This protein binds this small molecule.
Small molecule (SMILES): Nc1n[nH]c2ccccc12

Sequence of chain 1.A:
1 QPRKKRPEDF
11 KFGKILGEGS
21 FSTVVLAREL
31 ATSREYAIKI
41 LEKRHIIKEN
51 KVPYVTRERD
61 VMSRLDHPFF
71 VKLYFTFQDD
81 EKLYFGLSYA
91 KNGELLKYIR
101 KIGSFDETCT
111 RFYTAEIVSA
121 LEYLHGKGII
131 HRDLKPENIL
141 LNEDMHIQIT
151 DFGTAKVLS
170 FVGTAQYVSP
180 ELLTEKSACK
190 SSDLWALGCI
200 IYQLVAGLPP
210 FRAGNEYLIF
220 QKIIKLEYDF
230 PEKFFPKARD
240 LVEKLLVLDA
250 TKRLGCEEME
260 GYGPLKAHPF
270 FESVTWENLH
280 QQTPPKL

Binding-site contacts:
Ligand atom C8 contacts residue VAL24 of chain 1.A at 3.9 Å (hydrophobic).
Ligand atom C8 contacts residue LEU140 of chain 1.A at 4.4 Å (hydrophobic).
Ligand atom N1 contacts residue ALA90 of chain 1.A at 3.3 Å (h-bond).
Ligand atom N4 contacts residue TYR89 of chain 1.A at 3.9 Å.
Ligand atom N4 contacts residue ALA90 of chain 1.A at 3.7 Å.
Ligand atom C7 contacts residue VAL24 of chain 1.A at 3.8 Å (hydrophobic).
Ligand atom N4 contacts residue ALA37 of chain 1.A at 3.5 Å.
Ligand atom C10 contacts residue LEU16 of chain 1.A at 4.2 Å (hydrophobic).
Ligand atom N4 contacts residue LEU140 of chain 1.A at 3.8 Å.
Ligand atom N3 contacts residue LEU16 of chain 1.A at 4.4 Å.
Ligand atom N3 contacts residue ALA90 of chain 1.A at 2.8 Å (h-bond).
Ligand atom C2 contacts residue ALA37 of chain 1.A at 4.3 Å (hydrophobic).
Ligand atom C9 contacts residue LEU140 of chain 1.A at 4.0 Å (hydrophobic).
Ligand atom N3 contacts residue ALA37 of chain 1.A at 3.8 Å.
Ligand atom C2 contacts residue LEU140 of chain 1.A at 3.7 Å (hydrophobic).
Ligand atom C6 contacts residue ALA37 of chain 1.A at 4.3 Å (hydrophobic).
Ligand atom C10 contacts residue LEU140 of chain 1.A at 3.5 Å (hydrophobic).
Ligand atom C6 contacts residue LEU140 of chain 1.A at 4.2 Å (hydrophobic).
Ligand atom N4 contacts residue SER88 of chain 1.A at 2.7 Å (h-bond).
Ligand atom C2 contacts residue LEU16 of chain 1.A at 3.9 Å (hydrophobic).
Ligand atom C6 contacts residue THR150 of chain 1.A at 4.0 Å.
Ligand atom C5 contacts residue SER88 of chain 1.A at 3.9 Å.
Ligand atom C6 contacts residue SER88 of chain 1.A at 4.4 Å.
Ligand atom C7 contacts residue THR150 of chain 1.A at 4.2 Å.
Ligand atom C2 contacts residue TYR89 of chain 1.A at 4.1 Å (hydrophobic).
Ligand atom N3 contacts residue TYR89 of chain 1.A at 3.4 Å.
Ligand atom N3 contacts residue LEU140 of chain 1.A at 3.9 Å.
Ligand atom N3 contacts residue SER88 of chain 1.A at 3.3 Å (h-bond).
Ligand atom C5 contacts residue ALA37 of chain 1.A at 3.8 Å (hydrophobic).
Ligand atom C10 contacts residue ALA37 of chain 1.A at 4.3 Å (hydrophobic).
Ligand atom C2 contacts residue ALA90 of chain 1.A at 3.7 Å (hydrophobic).
Ligand atom C6 contacts residue LEU87 of chain 1.A at 4.0 Å (hydrophobic).
Ligand atom C9 contacts residue LEU16 of chain 1.A at 4.1 Å (hydrophobic).
Ligand atom N1 contacts residue TYR89 of chain 1.A at 3.9 Å.
Ligand atom C6 contacts residue VAL24 of chain 1.A at 4.2 Å (hydrophobic).
Ligand atom N1 contacts residue LEU140 of chain 1.A at 4.3 Å.
Ligand atom C5 contacts residue LEU140 of chain 1.A at 3.6 Å (hydrophobic).
Ligand atom C9 contacts residue VAL24 of chain 1.A at 4.3 Å (hydrophobic).
Ligand atom C5 contacts residue VAL24 of chain 1.A at 4.5 Å (hydrophobic).
Ligand atom N1 contacts residue LEU16 of chain 1.A at 3.9 Å.